Binding-site contacts:
Ligand atom CA contacts residue ARG191 of chain 1.L at 4.0 Å.
Ligand atom CG1 contacts residue ALA51 of chain 1.K at 4.0 Å (hydrophobic).
Ligand atom C contacts residue TYR61 of chain 1.L at 3.3 Å (hydrophobic).
Ligand atom O contacts residue ARG191 of chain 1.L at 3.0 Å (salt-bridge).
Ligand atom C contacts residue ARG191 of chain 1.L at 4.0 Å.
Ligand atom CG2 contacts residue LEU47 of chain 1.K at 3.5 Å (hydrophobic).
Ligand atom CD1 contacts residue GLU25 of chain 1.L at 3.6 Å.
Ligand atom O contacts residue ALA51 of chain 1.K at 3.9 Å.
Ligand atom CA contacts residue ALA51 of chain 1.K at 4.0 Å (hydrophobic).
Ligand atom CG1 contacts residue ALA51 of chain 1.K at 3.7 Å (hydrophobic).
Ligand atom CE2 contacts residue LEU47 of chain 1.K at 4.0 Å (hydrophobic).
Ligand atom CZ contacts residue THR78 of chain 1.K at 3.8 Å.
Ligand atom CG1 contacts residue GLU25 of chain 1.L at 3.9 Å.
Ligand atom CG2 contacts residue ARG191 of chain 1.L at 4.0 Å.
Ligand atom N contacts residue TYR61 of chain 1.L at 2.6 Å (h-bond).
Ligand atom CD1 contacts residue PHE81 of chain 1.K at 3.4 Å (hydrophobic).
Ligand atom CA contacts residue TYR61 of chain 1.L at 3.8 Å (hydrophobic).
Ligand atom C contacts residue ARG191 of chain 1.L at 4.0 Å.
Ligand atom CB contacts residue TYR61 of chain 1.L at 3.8 Å (hydrophobic).
Ligand atom CD1 contacts residue ARG21 of chain 1.L at 3.6 Å.
Ligand atom O contacts residue PHE81 of chain 1.K at 3.7 Å.
Ligand atom CA contacts residue ARG191 of chain 1.L at 3.9 Å.
Ligand atom CG2 contacts residue PHE48 of chain 1.K at 3.9 Å (hydrophobic).
Ligand atom O contacts residue LEU47 of chain 1.K at 3.8 Å.
Ligand atom O contacts residue ARG191 of chain 1.L at 3.4 Å (salt-bridge).
Ligand atom C contacts residue PRO54 of chain 1.K at 3.7 Å (hydrophobic).
Ligand atom CA contacts residue TYR61 of chain 1.L at 3.0 Å (hydrophobic).
Ligand atom O contacts residue ARG191 of chain 1.L at 3.0 Å (salt-bridge).
Ligand atom O contacts residue LYS83 of chain 1.K at 3.1 Å (salt-bridge).
Ligand atom CB contacts residue LEU188 of chain 1.L at 3.9 Å (hydrophobic).
Ligand atom CB contacts residue ILE89 of chain 1.L at 3.7 Å (hydrophobic).
Ligand atom CE2 contacts residue TYR61 of chain 1.L at 4.0 Å (hydrophobic).
Ligand atom CE2 contacts residue MET91 of chain 1.L at 3.6 Å (hydrophobic).
Ligand atom CA contacts residue GLU25 of chain 1.L at 3.7 Å.
Ligand atom CG2 contacts residue LEU22 of chain 1.L at 4.0 Å (hydrophobic).
Ligand atom CE1 contacts residue PHE81 of chain 1.K at 3.6 Å (hydrophobic).
Ligand atom CZ contacts residue LEU47 of chain 1.K at 4.0 Å (hydrophobic).
Ligand atom CA contacts residue TYR59 of chain 1.L at 4.0 Å (hydrophobic).
Ligand atom CZ contacts residue LEU113 of chain 1.L at 4.0 Å (hydrophobic).
Ligand atom CD2 contacts residue TYR61 of chain 1.L at 3.6 Å (hydrophobic).

Sequence of chain 1.K:
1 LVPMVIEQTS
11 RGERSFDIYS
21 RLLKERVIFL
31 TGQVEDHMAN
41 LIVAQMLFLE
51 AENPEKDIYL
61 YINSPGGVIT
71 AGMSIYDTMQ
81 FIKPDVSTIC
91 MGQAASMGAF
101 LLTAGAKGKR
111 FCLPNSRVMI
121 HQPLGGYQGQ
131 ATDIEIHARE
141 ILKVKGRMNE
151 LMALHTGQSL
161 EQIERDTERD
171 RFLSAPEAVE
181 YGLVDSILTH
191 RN

Sequence of chain 1.L:
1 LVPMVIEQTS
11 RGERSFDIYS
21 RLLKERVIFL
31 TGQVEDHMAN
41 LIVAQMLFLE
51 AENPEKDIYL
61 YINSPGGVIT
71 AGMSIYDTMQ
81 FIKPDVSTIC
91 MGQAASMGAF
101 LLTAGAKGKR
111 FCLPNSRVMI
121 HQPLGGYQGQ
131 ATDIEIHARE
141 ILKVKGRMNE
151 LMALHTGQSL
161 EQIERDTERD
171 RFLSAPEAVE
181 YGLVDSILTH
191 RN

A protein and the small-molecule ligand that binds it are described below.
Small molecule (SMILES): CC[C@H](C)[C@H](NC(=O)CN)C(=O)NCC(=O)N[C@@H](Cc1ccccc1)C(=O)NCC(=O)N[C@@H](C)C(=O)N[C@H](C(=O)N[C@H](C(=O)N[C@@H](C)C=O)C(C)C)[C@@H](C)O